Binding-site contacts:
Ligand atom C21 contacts residue LEU352 of chain 1.B at 3.1 Å (hydrophobic).
Ligand atom C8 contacts residue SER530 of chain 1.B at 3.6 Å.
Ligand atom C16 contacts residue SER353 of chain 1.B at 3.4 Å.
Ligand atom C21 contacts residue ILE523 of chain 1.B at 3.5 Å (hydrophobic).
Ligand atom C8 contacts residue LEU352 of chain 1.B at 3.6 Å (hydrophobic).
Ligand atom O25 contacts residue TYR355 of chain 1.B at 2.4 Å (h-bond).
Ligand atom C23 contacts residue TYR355 of chain 1.B at 3.5 Å (hydrophobic).
Ligand atom O1 contacts residue VAL349 of chain 1.B at 3.4 Å.
Ligand atom O18 contacts residue TYR385 of chain 1.B at 3.2 Å.
Ligand atom C23 contacts residue ARG120 of chain 1.B at 3.4 Å.
Ligand atom C3 contacts residue VAL349 of chain 1.B at 3.5 Å (hydrophobic).
Ligand atom C10 contacts residue ALA527 of chain 1.B at 3.5 Å (hydrophobic).
Ligand atom O18 contacts residue TRP387 of chain 1.B at 3.1 Å.
Ligand atom C11 contacts residue GLY526 of chain 1.B at 3.6 Å.
Ligand atom C7 contacts residue SER530 of chain 1.B at 3.7 Å.
Ligand atom C20 contacts residue LEU384 of chain 1.B at 3.4 Å (hydrophobic).
Ligand atom C14 contacts residue TYR355 of chain 1.B at 3.4 Å (hydrophobic).
Ligand atom O19 contacts residue HIS90 of chain 1.B at 3.6 Å.
Ligand atom C16 contacts residue LEU352 of chain 1.B at 3.1 Å (hydrophobic).
Ligand atom C13 contacts residue TYR355 of chain 1.B at 3.4 Å (hydrophobic).
Ligand atom C22 contacts residue TYR355 of chain 1.B at 3.5 Å (hydrophobic).
Ligand atom O19 contacts residue ILE523 of chain 1.B at 3.1 Å.
Ligand atom O19 contacts residue SER353 of chain 1.B at 3.6 Å.
Ligand atom C4 contacts residue ALA527 of chain 1.B at 3.6 Å (hydrophobic).
Ligand atom N2 contacts residue VAL349 of chain 1.B at 3.5 Å.
Ligand atom C4 contacts residue VAL349 of chain 1.B at 3.6 Å (hydrophobic).
Ligand atom C11 contacts residue ALA527 of chain 1.B at 3.3 Å (hydrophobic).
Ligand atom C20 contacts residue GLY526 of chain 1.B at 3.6 Å.
Ligand atom C15 contacts residue SER353 of chain 1.B at 3.5 Å.
Ligand atom O1 contacts residue LEU531 of chain 1.B at 3.5 Å.
Ligand atom C15 contacts residue ILE523 of chain 1.B at 3.2 Å (hydrophobic).
Ligand atom C5 contacts residue VAL349 of chain 1.B at 3.7 Å (hydrophobic).
Ligand atom C20 contacts residue TRP387 of chain 1.B at 3.3 Å (hydrophobic).
Ligand atom O24 contacts residue VAL116 of chain 1.B at 3.3 Å.
Ligand atom C21 contacts residue ILE517 of chain 1.B at 3.6 Å (hydrophobic).
Ligand atom O25 contacts residue ARG120 of chain 1.B at 3.3 Å (salt-bridge).
Ligand atom C10 contacts residue GLY526 of chain 1.B at 3.4 Å.
Ligand atom N2 contacts residue ALA527 of chain 1.B at 3.6 Å.
Ligand atom C14 contacts residue ILE523 of chain 1.B at 3.4 Å (hydrophobic).
Ligand atom O24 contacts residue ARG120 of chain 1.B at 2.4 Å (salt-bridge).

A protein and the small-molecule ligand that binds it are described below.
Small molecule (SMILES): COc1ccc(-c2noc(CC(=O)O)c2-c2ccc(OC)cc2)cc1

Sequence of chain 1.B:
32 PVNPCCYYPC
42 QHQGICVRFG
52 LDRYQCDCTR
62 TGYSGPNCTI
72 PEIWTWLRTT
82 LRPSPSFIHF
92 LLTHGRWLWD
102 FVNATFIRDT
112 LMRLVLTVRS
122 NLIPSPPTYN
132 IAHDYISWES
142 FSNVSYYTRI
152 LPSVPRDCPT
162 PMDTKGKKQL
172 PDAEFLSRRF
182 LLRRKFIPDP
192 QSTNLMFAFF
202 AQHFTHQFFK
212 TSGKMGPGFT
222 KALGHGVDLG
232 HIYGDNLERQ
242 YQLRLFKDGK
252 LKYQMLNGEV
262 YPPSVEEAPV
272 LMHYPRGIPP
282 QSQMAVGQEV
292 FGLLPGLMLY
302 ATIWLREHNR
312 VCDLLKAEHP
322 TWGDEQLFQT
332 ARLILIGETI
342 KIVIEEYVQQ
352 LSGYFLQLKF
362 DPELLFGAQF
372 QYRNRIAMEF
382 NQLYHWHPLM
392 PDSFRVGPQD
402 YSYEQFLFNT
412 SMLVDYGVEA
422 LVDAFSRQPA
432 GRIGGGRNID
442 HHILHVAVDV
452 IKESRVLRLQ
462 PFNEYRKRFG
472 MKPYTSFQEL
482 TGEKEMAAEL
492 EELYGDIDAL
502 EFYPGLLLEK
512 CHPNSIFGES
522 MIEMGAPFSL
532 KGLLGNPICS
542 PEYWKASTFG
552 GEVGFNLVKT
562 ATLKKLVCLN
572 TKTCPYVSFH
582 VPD